Sequence of chain 1.A:
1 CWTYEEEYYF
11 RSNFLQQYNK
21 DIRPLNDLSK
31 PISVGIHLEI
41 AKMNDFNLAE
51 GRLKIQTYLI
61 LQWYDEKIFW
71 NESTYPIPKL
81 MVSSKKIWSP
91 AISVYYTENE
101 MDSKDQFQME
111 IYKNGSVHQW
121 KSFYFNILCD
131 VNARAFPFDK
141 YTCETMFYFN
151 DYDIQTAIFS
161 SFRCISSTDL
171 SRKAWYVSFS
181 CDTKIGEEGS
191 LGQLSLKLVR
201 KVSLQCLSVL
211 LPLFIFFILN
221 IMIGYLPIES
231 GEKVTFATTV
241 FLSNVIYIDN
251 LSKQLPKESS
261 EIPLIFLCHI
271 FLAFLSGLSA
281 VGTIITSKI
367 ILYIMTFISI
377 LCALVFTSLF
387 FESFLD

This protein binds this small molecule.
Small molecule (SMILES): CC[N+](CC)(CC(=O)Nc1c(C)cccc1C)Cc1ccccc1

Binding-site contacts:
Ligand atom C13 contacts residue ILE165 of chain 1.A at 4.0 Å (hydrophobic).
Ligand atom C12 contacts residue ILE165 of chain 1.A at 3.4 Å (hydrophobic).
Ligand atom C18 contacts residue TRP120 of chain 1.A at 4.0 Å (hydrophobic).
Ligand atom C4 contacts residue GLU39 of chain 1.A at 3.5 Å.
Ligand atom C9 contacts residue GLU39 of chain 1.A at 3.8 Å.
Ligand atom C9 contacts residue ILE60 of chain 1.A at 3.8 Å (hydrophobic).
Ligand atom C23 contacts residue LYS121 of chain 1.A at 4.1 Å.
Ligand atom C1 contacts residue TYR95 of chain 1.E at 4.1 Å (hydrophobic).
Ligand atom O15 contacts residue GLU188 of chain 1.E at 3.9 Å.
Ligand atom C20 contacts residue TRP120 of chain 1.A at 3.9 Å (hydrophobic).
Ligand atom C17 contacts residue TYR58 of chain 1.A at 4.1 Å (hydrophobic).
Ligand atom C11 contacts residue HIS37 of chain 1.A at 3.5 Å.
Ligand atom C21 contacts residue TYR58 of chain 1.A at 3.4 Å (hydrophobic).
Ligand atom C11 contacts residue ILE60 of chain 1.A at 4.1 Å (hydrophobic).
Ligand atom C16 contacts residue TYR58 of chain 1.A at 3.5 Å (hydrophobic).
Ligand atom C8 contacts residue ILE60 of chain 1.A at 3.6 Å (hydrophobic).
Ligand atom C22 contacts residue LYS121 of chain 1.A at 3.5 Å.
Ligand atom C23 contacts residue LEU59 of chain 1.A at 4.0 Å (hydrophobic).
Ligand atom N6 contacts residue GLU39 of chain 1.A at 3.0 Å (salt-bridge).
Ligand atom C23 contacts residue TRP120 of chain 1.A at 3.4 Å (hydrophobic).
Ligand atom C20 contacts residue TYR148 of chain 1.E at 3.7 Å (hydrophobic).
Ligand atom C10 contacts residue HIS37 of chain 1.A at 4.2 Å.
Ligand atom C4 contacts residue TYR58 of chain 1.A at 3.9 Å (hydrophobic).
Ligand atom C17 contacts residue TYR148 of chain 1.E at 4.0 Å (hydrophobic).
Ligand atom C7 contacts residue GLU39 of chain 1.A at 3.6 Å.
Ligand atom C20 contacts residue TYR58 of chain 1.A at 3.7 Å (hydrophobic).
Ligand atom C21 contacts residue PHE107 of chain 1.A at 3.8 Å (hydrophobic).
Ligand atom C17 contacts residue GLU98 of chain 1.E at 4.0 Å.
Ligand atom C23 contacts residue TYR58 of chain 1.A at 4.1 Å (hydrophobic).
Ligand atom C10 contacts residue ILE60 of chain 1.A at 3.5 Å (hydrophobic).
Ligand atom C22 contacts residue TYR58 of chain 1.A at 3.6 Å (hydrophobic).
Ligand atom C17 contacts residue TYR95 of chain 1.E at 3.3 Å (hydrophobic).
Ligand atom C24 contacts residue TRP120 of chain 1.A at 3.5 Å (hydrophobic).
Ligand atom C22 contacts residue TRP120 of chain 1.A at 3.6 Å (hydrophobic).
Ligand atom C8 contacts residue GLU39 of chain 1.A at 3.9 Å.
Ligand atom C21 contacts residue TRP120 of chain 1.A at 4.0 Å (hydrophobic).
Ligand atom C19 contacts residue TRP120 of chain 1.A at 3.8 Å (hydrophobic).
Ligand atom C9 contacts residue TYR58 of chain 1.A at 3.4 Å (hydrophobic).
Ligand atom C5 contacts residue GLU39 of chain 1.A at 3.8 Å.
Ligand atom C11 contacts residue ILE165 of chain 1.A at 3.6 Å (hydrophobic).

Sequence of chain 1.E:
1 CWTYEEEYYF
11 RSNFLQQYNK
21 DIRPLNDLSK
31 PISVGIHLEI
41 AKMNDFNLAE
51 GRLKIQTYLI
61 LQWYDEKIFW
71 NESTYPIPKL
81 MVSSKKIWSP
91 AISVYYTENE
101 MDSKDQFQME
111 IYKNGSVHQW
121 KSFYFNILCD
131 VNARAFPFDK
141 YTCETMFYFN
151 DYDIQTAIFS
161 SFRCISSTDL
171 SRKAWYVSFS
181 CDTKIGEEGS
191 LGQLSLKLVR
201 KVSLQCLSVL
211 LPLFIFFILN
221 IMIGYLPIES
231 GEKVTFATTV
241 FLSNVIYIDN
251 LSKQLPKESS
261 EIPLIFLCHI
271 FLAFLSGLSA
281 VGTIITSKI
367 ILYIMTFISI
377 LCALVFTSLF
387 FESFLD